The small molecule below binds the protein below.
Small molecule (SMILES): CC(=O)N[C@H]1[C@H](O[C@H]2[C@H](O)[C@@H](NC(C)=O)CO[C@@H]2CO)O[C@H](CO)[C@@H](O)[C@@H]1O

Binding-site contacts:
Ligand atom O7 contacts residue ASN250 of chain 1.D at 3.0 Å (h-bond).
Ligand atom C7 contacts residue ASN250 of chain 1.D at 3.2 Å.
Ligand atom C2 contacts residue ASN250 of chain 1.D at 2.5 Å.
Ligand atom C1 contacts residue ASN238 of chain 1.D at 4.1 Å.
Ligand atom C5 contacts residue ASN250 of chain 1.D at 3.6 Å.
Ligand atom O6 contacts residue ASN238 of chain 1.D at 3.4 Å (h-bond).
Ligand atom C3 contacts residue ASN250 of chain 1.D at 3.8 Å.
Ligand atom C1 contacts residue VAL90 of chain 1.D at 4.2 Å (hydrophobic).
Ligand atom C5 contacts residue ASN238 of chain 1.D at 4.1 Å.
Ligand atom C6 contacts residue ASN238 of chain 1.D at 3.5 Å.
Ligand atom C1 contacts residue ASN250 of chain 1.D at 1.4 Å.
Ligand atom N2 contacts residue ASN250 of chain 1.D at 2.9 Å (h-bond).
Ligand atom C8 contacts residue ASN250 of chain 1.D at 4.4 Å.
Ligand atom O5 contacts residue VAL90 of chain 1.D at 4.3 Å.
Ligand atom C6 contacts residue GLU88 of chain 1.D at 4.3 Å.
Ligand atom C4 contacts residue ASN250 of chain 1.D at 4.2 Å.
Ligand atom O5 contacts residue ASN238 of chain 1.D at 3.2 Å.
Ligand atom C5 contacts residue VAL90 of chain 1.D at 3.8 Å (hydrophobic).
Ligand atom C3 contacts residue VAL90 of chain 1.D at 4.5 Å (hydrophobic).
Ligand atom O5 contacts residue ASN250 of chain 1.D at 2.3 Å (h-bond).

Sequence of chain 1.D:
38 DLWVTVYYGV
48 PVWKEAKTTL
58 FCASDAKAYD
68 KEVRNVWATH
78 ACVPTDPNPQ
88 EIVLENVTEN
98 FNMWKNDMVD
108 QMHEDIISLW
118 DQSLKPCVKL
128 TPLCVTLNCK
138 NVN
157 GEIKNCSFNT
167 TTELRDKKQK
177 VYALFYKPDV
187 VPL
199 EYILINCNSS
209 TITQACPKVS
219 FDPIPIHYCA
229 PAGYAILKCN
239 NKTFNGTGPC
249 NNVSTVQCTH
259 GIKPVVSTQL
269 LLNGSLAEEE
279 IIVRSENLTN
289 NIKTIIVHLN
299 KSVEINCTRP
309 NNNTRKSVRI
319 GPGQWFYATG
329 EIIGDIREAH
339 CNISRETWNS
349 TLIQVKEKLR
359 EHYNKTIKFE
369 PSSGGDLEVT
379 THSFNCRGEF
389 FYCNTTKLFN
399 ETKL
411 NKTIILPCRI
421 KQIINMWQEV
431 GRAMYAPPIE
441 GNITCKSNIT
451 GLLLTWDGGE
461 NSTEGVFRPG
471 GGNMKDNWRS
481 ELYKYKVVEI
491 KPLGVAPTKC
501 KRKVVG